This small molecule binds to this protein.
Small molecule (SMILES): CC(=O)N[C@@H]1[C@@H](O)[C@H](O)[C@@H](CO)O[C@H]1O

Sequence of chain 3.A:
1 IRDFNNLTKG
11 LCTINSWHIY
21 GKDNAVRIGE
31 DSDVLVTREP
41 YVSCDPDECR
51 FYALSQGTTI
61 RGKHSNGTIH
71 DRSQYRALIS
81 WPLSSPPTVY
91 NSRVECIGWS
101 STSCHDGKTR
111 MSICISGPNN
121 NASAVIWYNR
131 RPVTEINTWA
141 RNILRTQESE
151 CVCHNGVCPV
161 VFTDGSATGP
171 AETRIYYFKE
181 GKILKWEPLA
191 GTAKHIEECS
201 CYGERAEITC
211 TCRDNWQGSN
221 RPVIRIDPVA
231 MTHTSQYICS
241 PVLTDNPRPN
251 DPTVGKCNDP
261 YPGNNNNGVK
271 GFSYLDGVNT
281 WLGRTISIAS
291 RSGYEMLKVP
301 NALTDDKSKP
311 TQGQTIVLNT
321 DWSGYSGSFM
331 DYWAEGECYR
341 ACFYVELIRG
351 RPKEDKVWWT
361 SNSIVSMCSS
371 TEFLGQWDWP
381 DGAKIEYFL

Sequence of chain 2.A:
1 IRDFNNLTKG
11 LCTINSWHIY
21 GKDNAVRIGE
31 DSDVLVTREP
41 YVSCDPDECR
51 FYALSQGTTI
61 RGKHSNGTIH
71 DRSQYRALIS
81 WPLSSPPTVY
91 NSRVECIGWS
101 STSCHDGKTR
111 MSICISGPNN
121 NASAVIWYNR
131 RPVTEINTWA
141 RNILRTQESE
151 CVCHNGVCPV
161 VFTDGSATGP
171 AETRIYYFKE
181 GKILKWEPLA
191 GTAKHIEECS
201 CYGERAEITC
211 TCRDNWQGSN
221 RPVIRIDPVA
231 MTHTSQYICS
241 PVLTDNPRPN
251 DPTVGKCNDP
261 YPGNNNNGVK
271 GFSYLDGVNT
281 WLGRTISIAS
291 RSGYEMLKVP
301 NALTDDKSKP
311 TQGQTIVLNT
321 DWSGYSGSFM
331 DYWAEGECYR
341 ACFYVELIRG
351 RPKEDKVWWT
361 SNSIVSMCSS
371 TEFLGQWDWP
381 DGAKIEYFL

Binding-site contacts:
Ligand atom O7 contacts residue ASN66 of chain 3.A at 3.7 Å.
Ligand atom C1 contacts residue ASN66 of chain 3.A at 1.4 Å.
Ligand atom C2 contacts residue ASN66 of chain 3.A at 2.2 Å.
Ligand atom O6 contacts residue TRP358 of chain 3.A at 3.9 Å.
Ligand atom N2 contacts residue ASN66 of chain 3.A at 2.7 Å (h-bond).
Ligand atom C2 contacts residue TRP358 of chain 3.A at 4.3 Å (hydrophobic).
Ligand atom C6 contacts residue TRP358 of chain 3.A at 4.0 Å (hydrophobic).
Ligand atom C7 contacts residue TYR387 of chain 2.A at 4.5 Å (hydrophobic).
Ligand atom C4 contacts residue ASN66 of chain 3.A at 4.0 Å.
Ligand atom C4 contacts residue TRP358 of chain 3.A at 4.1 Å (hydrophobic).
Ligand atom O5 contacts residue TRP358 of chain 3.A at 3.7 Å.
Ligand atom C7 contacts residue ASN66 of chain 3.A at 3.4 Å.
Ligand atom C5 contacts residue ASN66 of chain 3.A at 3.7 Å.
Ligand atom C8 contacts residue ASN66 of chain 3.A at 4.5 Å.
Ligand atom C3 contacts residue ASN66 of chain 3.A at 3.7 Å.
Ligand atom O7 contacts residue TYR387 of chain 2.A at 3.8 Å.
Ligand atom C1 contacts residue TRP358 of chain 3.A at 4.3 Å (hydrophobic).
Ligand atom O5 contacts residue ASN66 of chain 3.A at 2.4 Å (h-bond).
Ligand atom C5 contacts residue TRP358 of chain 3.A at 4.4 Å (hydrophobic).